Sequence of chain 29.C:
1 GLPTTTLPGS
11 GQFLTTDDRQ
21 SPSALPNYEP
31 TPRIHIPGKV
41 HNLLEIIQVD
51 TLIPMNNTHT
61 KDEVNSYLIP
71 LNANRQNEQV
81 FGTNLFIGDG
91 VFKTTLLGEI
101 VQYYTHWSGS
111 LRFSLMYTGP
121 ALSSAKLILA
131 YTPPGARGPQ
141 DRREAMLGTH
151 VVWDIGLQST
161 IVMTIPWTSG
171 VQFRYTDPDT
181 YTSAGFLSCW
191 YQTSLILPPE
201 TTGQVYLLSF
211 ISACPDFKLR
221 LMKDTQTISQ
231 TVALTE

Sequence of chain 28.A:
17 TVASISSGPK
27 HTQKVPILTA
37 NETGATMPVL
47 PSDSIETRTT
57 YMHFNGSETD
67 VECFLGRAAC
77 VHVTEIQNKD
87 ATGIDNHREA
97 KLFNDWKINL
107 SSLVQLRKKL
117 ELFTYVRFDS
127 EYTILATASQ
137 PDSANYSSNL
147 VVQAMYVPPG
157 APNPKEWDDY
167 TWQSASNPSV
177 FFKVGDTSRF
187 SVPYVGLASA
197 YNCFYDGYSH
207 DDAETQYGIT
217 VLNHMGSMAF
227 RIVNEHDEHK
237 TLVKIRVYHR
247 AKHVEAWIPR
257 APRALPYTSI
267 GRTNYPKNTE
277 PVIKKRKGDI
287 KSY

The protein below binds the small molecule below.
Small molecule (SMILES): Cc1cc(CCCOc2c(C)cc(-c3noc(C(F)(F)F)n3)cc2C)on1

Sequence of chain 28.C:
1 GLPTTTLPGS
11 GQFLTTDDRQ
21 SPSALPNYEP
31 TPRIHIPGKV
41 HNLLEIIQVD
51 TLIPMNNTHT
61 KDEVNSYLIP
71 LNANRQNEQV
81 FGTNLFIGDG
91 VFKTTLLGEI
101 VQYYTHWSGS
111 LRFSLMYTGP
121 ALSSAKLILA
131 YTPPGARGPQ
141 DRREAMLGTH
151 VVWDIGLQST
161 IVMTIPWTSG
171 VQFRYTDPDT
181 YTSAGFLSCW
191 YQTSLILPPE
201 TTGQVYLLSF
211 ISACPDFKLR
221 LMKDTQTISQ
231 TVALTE

Binding-site contacts:
Ligand atom C3B contacts residue MET224 of chain 28.A at 3.6 Å (hydrophobic).
Ligand atom CM2 contacts residue MET224 of chain 28.A at 3.5 Å (hydrophobic).
Ligand atom F3 contacts residue TYR152 of chain 28.A at 3.6 Å.
Ligand atom CM2 contacts residue TYR128 of chain 28.A at 3.4 Å (hydrophobic).
Ligand atom C2C contacts residue TYR128 of chain 28.A at 3.2 Å (hydrophobic).
Ligand atom N1A contacts residue PHE186 of chain 28.A at 3.5 Å.
Ligand atom F2 contacts residue PHE186 of chain 28.A at 3.1 Å.
Ligand atom F3 contacts residue PRO174 of chain 28.A at 3.1 Å.
Ligand atom C4 contacts residue LEU106 of chain 28.A at 3.3 Å (hydrophobic).
Ligand atom N1A contacts residue PRO174 of chain 28.A at 3.5 Å.
Ligand atom C3C contacts residue TYR128 of chain 28.A at 3.1 Å (hydrophobic).
Ligand atom C5B contacts residue TYR152 of chain 28.A at 3.4 Å (hydrophobic).
Ligand atom F3 contacts residue VAL176 of chain 28.A at 3.6 Å.
Ligand atom CM3 contacts residue ASN219 of chain 28.A at 3.5 Å.
Ligand atom F1 contacts residue MET224 of chain 28.A at 3.7 Å.
Ligand atom C3A contacts residue PHE186 of chain 28.A at 3.1 Å (hydrophobic).
Ligand atom C2A contacts residue TYR152 of chain 28.A at 3.5 Å (hydrophobic).
Ligand atom CM4 contacts residue VAL176 of chain 28.A at 3.7 Å (hydrophobic).
Ligand atom CM6 contacts residue VAL191 of chain 28.A at 3.7 Å (hydrophobic).
Ligand atom C4B contacts residue TYR152 of chain 28.A at 3.6 Å (hydrophobic).
Ligand atom O1A contacts residue PHE186 of chain 28.A at 3.4 Å.
Ligand atom N1A contacts residue ALA24 of chain 28.C at 3.3 Å.
Ligand atom F3 contacts residue SER175 of chain 28.A at 2.8 Å.
Ligand atom F1 contacts residue PHE186 of chain 28.A at 3.3 Å.
Ligand atom N3A contacts residue PHE186 of chain 28.A at 3.1 Å.
Ligand atom CM4 contacts residue ALA150 of chain 28.A at 3.7 Å (hydrophobic).
Ligand atom CM6 contacts residue TYR152 of chain 28.A at 3.4 Å (hydrophobic).
Ligand atom C4 contacts residue TYR197 of chain 28.A at 3.7 Å (hydrophobic).
Ligand atom F2 contacts residue VAL176 of chain 28.A at 2.7 Å.
Ligand atom O1A contacts residue PRO174 of chain 28.A at 3.4 Å.
Ligand atom F3 contacts residue ALA150 of chain 28.A at 3.0 Å.
Ligand atom CM4 contacts residue PHE186 of chain 28.A at 3.5 Å (hydrophobic).
Ligand atom N3A contacts residue TYR152 of chain 28.A at 3.5 Å.
Ligand atom C1C contacts residue TYR197 of chain 28.A at 3.7 Å (hydrophobic).
Ligand atom O1A contacts residue ALA24 of chain 28.C at 3.4 Å.
Ligand atom C3 contacts residue LEU106 of chain 28.A at 3.4 Å (hydrophobic).
Ligand atom C1C contacts residue TYR128 of chain 28.A at 3.3 Å (hydrophobic).
Ligand atom C2A contacts residue PHE186 of chain 28.A at 3.3 Å (hydrophobic).
Ligand atom C6B contacts residue TYR152 of chain 28.A at 3.6 Å (hydrophobic).
Ligand atom O1 contacts residue MET221 of chain 28.A at 3.7 Å.